Binding-site contacts:
Ligand atom C1 contacts residue GLN628 of chain 1.B at 3.9 Å.
Ligand atom C1 contacts residue THR602 of chain 1.B at 3.4 Å.
Ligand atom O3 contacts residue GLN628 of chain 1.B at 3.8 Å.
Ligand atom C2 contacts residue GLN628 of chain 1.B at 4.1 Å.
Ligand atom C4 contacts residue ASN600 of chain 1.B at 4.2 Å.
Ligand atom O6 contacts residue THR602 of chain 1.B at 3.9 Å.
Ligand atom C5 contacts residue THR602 of chain 1.B at 3.9 Å.
Ligand atom N2 contacts residue ASN600 of chain 1.B at 2.9 Å (h-bond).
Ligand atom C3 contacts residue GLN628 of chain 1.B at 3.5 Å.
Ligand atom C2 contacts residue ASN600 of chain 1.B at 2.5 Å.
Ligand atom C5 contacts residue ASN600 of chain 1.B at 3.7 Å.
Ligand atom O5 contacts residue ASN600 of chain 1.B at 2.4 Å (h-bond).
Ligand atom O7 contacts residue ASN600 of chain 1.B at 4.3 Å.
Ligand atom C3 contacts residue ASN600 of chain 1.B at 3.8 Å.
Ligand atom O5 contacts residue GLU603 of chain 1.B at 4.5 Å.
Ligand atom C7 contacts residue ASN600 of chain 1.B at 3.8 Å.
Ligand atom N2 contacts residue GLN628 of chain 1.B at 3.9 Å.
Ligand atom C8 contacts residue THR629 of chain 1.B at 3.7 Å.
Ligand atom C6 contacts residue THR602 of chain 1.B at 4.4 Å.
Ligand atom C1 contacts residue ASN600 of chain 1.B at 1.4 Å.
Ligand atom O6 contacts residue GLU603 of chain 1.B at 4.0 Å.
Ligand atom O5 contacts residue THR602 of chain 1.B at 3.2 Å (h-bond).

The protein below binds the small molecule below.
Small molecule (SMILES): CC(=O)N[C@@H]1[C@@H](O)[C@H](O)[C@@H](CO)O[C@H]1O

Sequence of chain 1.B:
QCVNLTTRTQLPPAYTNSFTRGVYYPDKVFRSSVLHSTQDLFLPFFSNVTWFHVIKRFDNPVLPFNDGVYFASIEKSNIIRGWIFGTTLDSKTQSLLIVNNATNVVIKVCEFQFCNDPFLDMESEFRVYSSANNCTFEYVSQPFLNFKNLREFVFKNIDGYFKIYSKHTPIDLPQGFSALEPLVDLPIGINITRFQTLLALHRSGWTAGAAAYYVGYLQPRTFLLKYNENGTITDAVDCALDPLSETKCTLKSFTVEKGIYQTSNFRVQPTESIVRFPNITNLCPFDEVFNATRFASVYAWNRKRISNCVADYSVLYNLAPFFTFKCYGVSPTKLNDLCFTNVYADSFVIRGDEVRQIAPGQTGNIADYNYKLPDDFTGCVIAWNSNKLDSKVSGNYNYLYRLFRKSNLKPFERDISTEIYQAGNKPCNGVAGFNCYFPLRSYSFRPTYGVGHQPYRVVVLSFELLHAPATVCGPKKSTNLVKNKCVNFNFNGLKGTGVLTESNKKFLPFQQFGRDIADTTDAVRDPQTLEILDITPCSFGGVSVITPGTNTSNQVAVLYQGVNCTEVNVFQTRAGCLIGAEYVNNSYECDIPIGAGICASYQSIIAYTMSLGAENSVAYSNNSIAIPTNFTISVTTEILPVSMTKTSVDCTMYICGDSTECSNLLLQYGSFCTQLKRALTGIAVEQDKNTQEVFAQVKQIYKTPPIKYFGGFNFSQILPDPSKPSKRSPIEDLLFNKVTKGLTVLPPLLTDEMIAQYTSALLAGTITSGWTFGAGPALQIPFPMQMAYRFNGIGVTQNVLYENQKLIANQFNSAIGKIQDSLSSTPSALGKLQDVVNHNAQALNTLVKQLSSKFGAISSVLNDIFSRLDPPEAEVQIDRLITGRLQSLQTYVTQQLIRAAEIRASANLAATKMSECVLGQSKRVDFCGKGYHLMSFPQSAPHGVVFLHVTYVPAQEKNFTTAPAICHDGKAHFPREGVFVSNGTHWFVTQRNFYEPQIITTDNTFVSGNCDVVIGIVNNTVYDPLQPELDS